This small molecule binds to this protein.
Small molecule (SMILES): Cc1cc(CCCCCCCOc2ccc(C3=NCCO3)cc2)on1

Binding-site contacts:
Ligand atom C31 contacts residue ILE24 of chain 11.C at 3.6 Å (hydrophobic).
Ligand atom C4B contacts residue TRP203 of chain 11.A at 3.6 Å (hydrophobic).
Ligand atom C5C contacts residue ILE111 of chain 11.A at 3.7 Å (hydrophobic).
Ligand atom C6C contacts residue TYR201 of chain 11.A at 4.0 Å (hydrophobic).
Ligand atom C5 contacts residue PHE155 of chain 11.A at 3.9 Å (hydrophobic).
Ligand atom C4B contacts residue ASN228 of chain 11.A at 4.0 Å.
Ligand atom N3A contacts residue ILE113 of chain 11.A at 3.7 Å.
Ligand atom C5A contacts residue ASN228 of chain 11.A at 4.0 Å.
Ligand atom O1A contacts residue ASN228 of chain 11.A at 3.7 Å.
Ligand atom C31 contacts residue VAL179 of chain 11.A at 3.5 Å (hydrophobic).
Ligand atom N3A contacts residue ASP112 of chain 11.A at 2.8 Å (salt-bridge).
Ligand atom C5B contacts residue ASP112 of chain 11.A at 3.9 Å.
Ligand atom C2B contacts residue TRP203 of chain 11.A at 4.1 Å (hydrophobic).
Ligand atom C4 contacts residue ILE24 of chain 11.C at 4.0 Å (hydrophobic).
Ligand atom C7C contacts residue MET230 of chain 11.A at 4.0 Å (hydrophobic).
Ligand atom N2 contacts residue PHE155 of chain 11.A at 3.6 Å.
Ligand atom O1B contacts residue MET230 of chain 11.A at 4.0 Å.
Ligand atom C4C contacts residue PHE135 of chain 11.A at 3.7 Å (hydrophobic).
Ligand atom C4A contacts residue THR114 of chain 11.A at 3.6 Å.
Ligand atom C6B contacts residue ILE113 of chain 11.A at 4.0 Å (hydrophobic).
Ligand atom C3C contacts residue PHE135 of chain 11.A at 3.8 Å (hydrophobic).
Ligand atom C3B contacts residue ASN228 of chain 11.A at 4.0 Å.
Ligand atom C4 contacts residue VAL190 of chain 11.A at 3.8 Å (hydrophobic).
Ligand atom C5C contacts residue PHE135 of chain 11.A at 3.5 Å (hydrophobic).
Ligand atom C5B contacts residue ILE113 of chain 11.A at 3.5 Å (hydrophobic).
Ligand atom O1 contacts residue PHE233 of chain 11.A at 3.1 Å.
Ligand atom C31 contacts residue PRO177 of chain 11.A at 3.9 Å (hydrophobic).
Ligand atom O1A contacts residue TRP203 of chain 11.A at 3.3 Å.
Ligand atom C5B contacts residue ILE111 of chain 11.A at 4.0 Å (hydrophobic).
Ligand atom O1 contacts residue PHE155 of chain 11.A at 3.5 Å.
Ligand atom N2 contacts residue PHE233 of chain 11.A at 3.8 Å.
Ligand atom C5 contacts residue PHE233 of chain 11.A at 3.9 Å (hydrophobic).
Ligand atom O1B contacts residue TYR201 of chain 11.A at 3.4 Å.
Ligand atom C3B contacts residue TRP203 of chain 11.A at 3.2 Å (hydrophobic).
Ligand atom C2A contacts residue TRP203 of chain 11.A at 3.6 Å (hydrophobic).
Ligand atom C2B contacts residue TYR201 of chain 11.A at 3.4 Å (hydrophobic).
Ligand atom C4C contacts residue VAL192 of chain 11.A at 3.5 Å (hydrophobic).
Ligand atom C3 contacts residue PHE155 of chain 11.A at 4.0 Å (hydrophobic).
Ligand atom C2C contacts residue VAL192 of chain 11.A at 3.7 Å (hydrophobic).
Ligand atom C4A contacts residue ASP112 of chain 11.A at 3.0 Å.

Sequence of chain 12.C:
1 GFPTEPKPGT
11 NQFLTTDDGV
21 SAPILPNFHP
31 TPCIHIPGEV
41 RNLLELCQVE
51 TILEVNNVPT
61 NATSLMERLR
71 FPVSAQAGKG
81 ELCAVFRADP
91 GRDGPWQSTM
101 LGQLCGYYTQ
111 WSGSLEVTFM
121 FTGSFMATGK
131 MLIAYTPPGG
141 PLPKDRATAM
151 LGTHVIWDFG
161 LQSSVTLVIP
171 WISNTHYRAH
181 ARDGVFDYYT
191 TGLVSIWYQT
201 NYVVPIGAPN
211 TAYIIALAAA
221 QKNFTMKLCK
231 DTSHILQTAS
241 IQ

Sequence of chain 11.C:
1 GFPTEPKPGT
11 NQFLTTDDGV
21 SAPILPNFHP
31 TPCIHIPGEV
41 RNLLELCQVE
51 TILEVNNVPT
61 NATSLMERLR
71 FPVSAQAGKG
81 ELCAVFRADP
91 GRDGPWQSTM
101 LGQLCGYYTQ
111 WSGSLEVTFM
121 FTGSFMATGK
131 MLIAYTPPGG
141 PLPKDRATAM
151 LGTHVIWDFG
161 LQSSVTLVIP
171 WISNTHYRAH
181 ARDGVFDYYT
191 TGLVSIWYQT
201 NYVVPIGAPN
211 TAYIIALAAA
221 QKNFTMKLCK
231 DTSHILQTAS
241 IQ

Sequence of chain 11.A:
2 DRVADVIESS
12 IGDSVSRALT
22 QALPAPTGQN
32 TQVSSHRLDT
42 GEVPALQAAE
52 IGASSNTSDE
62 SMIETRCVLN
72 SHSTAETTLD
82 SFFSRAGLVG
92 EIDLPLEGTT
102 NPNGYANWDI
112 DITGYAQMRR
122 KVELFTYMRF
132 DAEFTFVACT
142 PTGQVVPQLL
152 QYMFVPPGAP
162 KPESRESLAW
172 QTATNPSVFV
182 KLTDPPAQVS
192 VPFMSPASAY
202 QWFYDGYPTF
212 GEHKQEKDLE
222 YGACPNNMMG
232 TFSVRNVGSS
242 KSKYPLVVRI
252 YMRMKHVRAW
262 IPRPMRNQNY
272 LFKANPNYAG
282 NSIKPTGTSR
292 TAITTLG